Sequence of chain 1.A:
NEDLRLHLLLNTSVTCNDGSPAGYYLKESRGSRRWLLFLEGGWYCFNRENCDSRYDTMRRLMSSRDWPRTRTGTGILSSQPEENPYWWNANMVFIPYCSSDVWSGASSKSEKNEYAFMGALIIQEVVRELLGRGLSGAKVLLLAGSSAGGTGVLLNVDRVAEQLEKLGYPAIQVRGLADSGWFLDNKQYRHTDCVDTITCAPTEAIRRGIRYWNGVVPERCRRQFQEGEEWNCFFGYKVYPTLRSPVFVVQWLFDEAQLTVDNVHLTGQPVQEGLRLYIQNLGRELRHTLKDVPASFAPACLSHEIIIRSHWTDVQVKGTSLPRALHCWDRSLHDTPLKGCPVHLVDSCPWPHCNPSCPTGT

This small molecule binds to this protein.
Small molecule (SMILES): Cc1ccccc1OCC(=O)Nc1ccc2cnccc2c1

Binding-site contacts:
Ligand atom C13 contacts residue THR268 of chain 1.A at 3.8 Å.
Ligand atom C1 contacts residue PHE191 of chain 1.A at 3.5 Å (hydrophobic).
Ligand atom C5 contacts residue PHE191 of chain 1.A at 3.5 Å (hydrophobic).
Ligand atom C15 contacts residue TRP51 of chain 1.A at 3.5 Å (hydrophobic).
Ligand atom C9 contacts residue SO41 of chain 1.H at 3.2 Å.
Ligand atom C9 contacts residue TRP51 of chain 1.A at 3.5 Å (hydrophobic).
Ligand atom C contacts residue THR159 of chain 1.A at 3.8 Å.
Ligand atom C8 contacts residue SO41 of chain 1.H at 3.2 Å.
Ligand atom C12 contacts residue TRP51 of chain 1.A at 3.7 Å (hydrophobic).
Ligand atom N contacts residue SO41 of chain 1.H at 2.5 Å (h-bond).
Ligand atom C2 contacts residue ILE214 of chain 1.A at 3.5 Å (hydrophobic).
Ligand atom N contacts residue TRP51 of chain 1.A at 3.7 Å.
Ligand atom C16 contacts residue TRP51 of chain 1.A at 3.4 Å (hydrophobic).
Ligand atom N1 contacts residue THR268 of chain 1.A at 3.6 Å.
Ligand atom C6 contacts residue PHE191 of chain 1.A at 3.4 Å (hydrophobic).
Ligand atom C17 contacts residue VAL269 of chain 1.A at 3.7 Å (hydrophobic).
Ligand atom O1 contacts residue TRP51 of chain 1.A at 3.6 Å.
Ligand atom N1 contacts residue TRP51 of chain 1.A at 3.6 Å.
Ligand atom C10 contacts residue SO41 of chain 1.H at 3.1 Å.
Ligand atom O contacts residue TYR52 of chain 1.A at 3.8 Å.
Ligand atom O contacts residue PHE191 of chain 1.A at 3.7 Å.
Ligand atom C8 contacts residue TRP51 of chain 1.A at 3.8 Å (hydrophobic).
Ligand atom C14 contacts residue THR268 of chain 1.A at 3.7 Å.
Ligand atom C contacts residue VAL110 of chain 1.A at 3.8 Å (hydrophobic).
Ligand atom C4 contacts residue PRO210 of chain 1.A at 3.9 Å (hydrophobic).
Ligand atom C15 contacts residue THR268 of chain 1.A at 4.0 Å.
Ligand atom C2 contacts residue PHE191 of chain 1.A at 3.6 Å (hydrophobic).
Ligand atom C12 contacts residue THR268 of chain 1.A at 4.0 Å.
Ligand atom O1 contacts residue TYR52 of chain 1.A at 3.5 Å.
Ligand atom C14 contacts residue TRP51 of chain 1.A at 3.7 Å (hydrophobic).
Ligand atom C3 contacts residue PHE191 of chain 1.A at 3.5 Å (hydrophobic).
Ligand atom C3 contacts residue PRO210 of chain 1.A at 3.8 Å (hydrophobic).
Ligand atom C11 contacts residue TRP51 of chain 1.A at 3.6 Å (hydrophobic).
Ligand atom C10 contacts residue TRP51 of chain 1.A at 3.7 Å (hydrophobic).
Ligand atom C7 contacts residue SO41 of chain 1.H at 3.2 Å.
Ligand atom C13 contacts residue TRP51 of chain 1.A at 3.6 Å (hydrophobic).
Ligand atom C17 contacts residue TRP51 of chain 1.A at 3.4 Å (hydrophobic).
Ligand atom C3 contacts residue PHE243 of chain 1.A at 3.8 Å (hydrophobic).
Ligand atom C7 contacts residue PHE191 of chain 1.A at 3.8 Å (hydrophobic).
Ligand atom C4 contacts residue PHE191 of chain 1.A at 3.3 Å (hydrophobic).